Binding-site contacts:
Ligand atom C8 contacts residue HIS3 of chain 1.A at 4.3 Å.
Ligand atom S1 contacts residue ASN10 of chain 1.A at 3.6 Å.
Ligand atom N contacts residue HIS14 of chain 1.A at 3.7 Å.
Ligand atom N3 contacts residue ASP18 of chain 1.A at 3.7 Å.
Ligand atom O1 contacts residue TRP4 of chain 1.A at 3.5 Å.
Ligand atom S contacts residue ASP18 of chain 1.A at 3.6 Å (salt-bridge).
Ligand atom O1 contacts residue HIS3 of chain 1.A at 2.6 Å (h-bond).
Ligand atom C2 contacts residue HIS3 of chain 1.A at 3.8 Å.
Ligand atom O1 contacts residue ASP18 of chain 1.A at 3.3 Å (salt-bridge).
Ligand atom N contacts residue ASN10 of chain 1.A at 3.5 Å (h-bond).
Ligand atom S1 contacts residue HIS14 of chain 1.A at 3.7 Å.
Ligand atom C4 contacts residue HIS3 of chain 1.A at 3.6 Å.
Ligand atom C8 contacts residue ASN10 of chain 1.A at 4.1 Å.
Ligand atom S contacts residue HIS14 of chain 1.A at 3.8 Å.
Ligand atom C2 contacts residue ASP18 of chain 1.A at 3.9 Å.
Ligand atom N3 contacts residue HIS3 of chain 1.A at 3.2 Å (h-bond).
Ligand atom N contacts residue TRP4 of chain 1.A at 3.5 Å.
Ligand atom S contacts residue TRP15 of chain 1.A at 4.1 Å.
Ligand atom O1 contacts residue PHE19 of chain 1.A at 3.8 Å.
Ligand atom N3 contacts residue TRP4 of chain 1.A at 4.3 Å.
Ligand atom S contacts residue HIS3 of chain 1.A at 3.7 Å.
Ligand atom O2 contacts residue HIS14 of chain 1.A at 2.8 Å (h-bond).
Ligand atom O2 contacts residue ASP18 of chain 1.A at 3.0 Å (salt-bridge).
Ligand atom O2 contacts residue TRP15 of chain 1.A at 3.7 Å.
Ligand atom O2 contacts residue LYS17 of chain 1.A at 4.1 Å.
Ligand atom C7 contacts residue HIS9 of chain 1.A at 3.8 Å.
Ligand atom C2 contacts residue TRP4 of chain 1.A at 4.4 Å (hydrophobic).
Ligand atom N contacts residue TRP15 of chain 1.A at 3.0 Å.
Ligand atom S1 contacts residue HIS9 of chain 1.A at 3.7 Å.
Ligand atom N contacts residue GLY11 of chain 1.A at 4.4 Å.
Ligand atom S contacts residue TRP4 of chain 1.A at 4.0 Å.
Ligand atom C8 contacts residue HIS9 of chain 1.A at 4.1 Å.
Ligand atom C9 contacts residue HIS3 of chain 1.A at 3.8 Å.
Ligand atom C7 contacts residue ASN10 of chain 1.A at 4.4 Å.

Sequence of chain 1.A:
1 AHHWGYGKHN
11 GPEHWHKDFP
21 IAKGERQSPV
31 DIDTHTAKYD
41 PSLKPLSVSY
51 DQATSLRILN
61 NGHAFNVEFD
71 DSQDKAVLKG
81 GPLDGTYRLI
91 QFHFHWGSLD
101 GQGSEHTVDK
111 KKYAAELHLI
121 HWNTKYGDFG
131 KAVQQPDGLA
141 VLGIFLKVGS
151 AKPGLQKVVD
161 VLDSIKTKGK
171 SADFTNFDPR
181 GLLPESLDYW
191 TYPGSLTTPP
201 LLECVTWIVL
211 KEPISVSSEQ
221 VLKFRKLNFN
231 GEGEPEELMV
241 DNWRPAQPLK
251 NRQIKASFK

This protein binds this small molecule.
Small molecule (SMILES): NS(=O)(=O)c1nc2ccccc2s1